This protein binds this small molecule.
Small molecule (SMILES): Cc1cc(CCCCCCCOc2ccc(C3=NCCO3)cc2)on1

Sequence of chain 4.A:
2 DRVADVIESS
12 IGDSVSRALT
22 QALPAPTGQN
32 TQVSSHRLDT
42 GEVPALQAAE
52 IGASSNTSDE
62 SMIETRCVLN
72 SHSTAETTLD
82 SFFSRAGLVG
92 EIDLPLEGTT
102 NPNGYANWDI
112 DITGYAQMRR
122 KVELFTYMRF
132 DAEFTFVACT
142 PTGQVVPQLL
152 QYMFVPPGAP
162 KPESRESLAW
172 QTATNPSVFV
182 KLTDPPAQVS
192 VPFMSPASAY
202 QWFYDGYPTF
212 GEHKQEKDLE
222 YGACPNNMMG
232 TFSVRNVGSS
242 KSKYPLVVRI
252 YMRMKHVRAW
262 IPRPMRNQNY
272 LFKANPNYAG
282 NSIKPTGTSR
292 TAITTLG

Sequence of chain 4.C:
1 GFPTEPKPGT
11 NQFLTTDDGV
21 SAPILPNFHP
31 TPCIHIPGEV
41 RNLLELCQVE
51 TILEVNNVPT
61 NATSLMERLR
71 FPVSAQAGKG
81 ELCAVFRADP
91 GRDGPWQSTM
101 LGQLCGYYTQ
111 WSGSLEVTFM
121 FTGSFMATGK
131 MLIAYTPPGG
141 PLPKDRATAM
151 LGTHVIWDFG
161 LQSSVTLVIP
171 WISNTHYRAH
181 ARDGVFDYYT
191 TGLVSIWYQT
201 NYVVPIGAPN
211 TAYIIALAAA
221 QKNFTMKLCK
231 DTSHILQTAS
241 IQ

Binding-site contacts:
Ligand atom C3C contacts residue PHE135 of chain 4.A at 3.8 Å (hydrophobic).
Ligand atom C31 contacts residue ILE24 of chain 4.C at 3.6 Å (hydrophobic).
Ligand atom O1B contacts residue MET230 of chain 4.A at 4.0 Å.
Ligand atom C3 contacts residue PHE155 of chain 4.A at 4.0 Å (hydrophobic).
Ligand atom C5A contacts residue ASN228 of chain 4.A at 4.0 Å.
Ligand atom C4B contacts residue ASN228 of chain 4.A at 4.0 Å.
Ligand atom O1 contacts residue PHE155 of chain 4.A at 3.5 Å.
Ligand atom C5C contacts residue ILE111 of chain 4.A at 3.7 Å (hydrophobic).
Ligand atom C2A contacts residue TRP203 of chain 4.A at 3.6 Å (hydrophobic).
Ligand atom C4A contacts residue THR114 of chain 4.A at 3.6 Å.
Ligand atom C7C contacts residue MET230 of chain 4.A at 4.1 Å (hydrophobic).
Ligand atom O1A contacts residue ASN228 of chain 4.A at 3.7 Å.
Ligand atom C31 contacts residue PRO177 of chain 4.A at 3.9 Å (hydrophobic).
Ligand atom N3A contacts residue ASP112 of chain 4.A at 2.8 Å (salt-bridge).
Ligand atom C5 contacts residue PHE233 of chain 4.A at 3.9 Å (hydrophobic).
Ligand atom O1 contacts residue PHE233 of chain 4.A at 3.1 Å.
Ligand atom C4 contacts residue VAL190 of chain 4.A at 3.8 Å (hydrophobic).
Ligand atom C4A contacts residue ASP112 of chain 4.A at 3.0 Å.
Ligand atom N2 contacts residue PHE155 of chain 4.A at 3.6 Å.
Ligand atom O1B contacts residue TYR201 of chain 4.A at 3.4 Å.
Ligand atom C5B contacts residue ILE113 of chain 4.A at 3.5 Å (hydrophobic).
Ligand atom C2B contacts residue TRP203 of chain 4.A at 4.1 Å (hydrophobic).
Ligand atom O1A contacts residue TRP203 of chain 4.A at 3.3 Å.
Ligand atom C5 contacts residue PHE155 of chain 4.A at 3.9 Å (hydrophobic).
Ligand atom C3B contacts residue ASN228 of chain 4.A at 4.0 Å.
Ligand atom C5B contacts residue ILE111 of chain 4.A at 4.0 Å (hydrophobic).
Ligand atom C4C contacts residue VAL192 of chain 4.A at 3.5 Å (hydrophobic).
Ligand atom N3A contacts residue ILE113 of chain 4.A at 3.7 Å.
Ligand atom C31 contacts residue VAL179 of chain 4.A at 3.5 Å (hydrophobic).
Ligand atom C3B contacts residue TRP203 of chain 4.A at 3.2 Å (hydrophobic).
Ligand atom C4B contacts residue TRP203 of chain 4.A at 3.6 Å (hydrophobic).
Ligand atom C5B contacts residue ASP112 of chain 4.A at 3.9 Å.
Ligand atom N2 contacts residue PHE233 of chain 4.A at 3.8 Å.
Ligand atom C5C contacts residue PHE135 of chain 4.A at 3.5 Å (hydrophobic).
Ligand atom C6B contacts residue ILE113 of chain 4.A at 4.0 Å (hydrophobic).
Ligand atom C4 contacts residue ILE24 of chain 4.C at 4.0 Å (hydrophobic).
Ligand atom C2C contacts residue VAL192 of chain 4.A at 3.7 Å (hydrophobic).
Ligand atom C2B contacts residue TYR201 of chain 4.A at 3.4 Å (hydrophobic).
Ligand atom C6C contacts residue TYR201 of chain 4.A at 4.0 Å (hydrophobic).
Ligand atom C4C contacts residue PHE135 of chain 4.A at 3.7 Å (hydrophobic).

Sequence of chain 5.C:
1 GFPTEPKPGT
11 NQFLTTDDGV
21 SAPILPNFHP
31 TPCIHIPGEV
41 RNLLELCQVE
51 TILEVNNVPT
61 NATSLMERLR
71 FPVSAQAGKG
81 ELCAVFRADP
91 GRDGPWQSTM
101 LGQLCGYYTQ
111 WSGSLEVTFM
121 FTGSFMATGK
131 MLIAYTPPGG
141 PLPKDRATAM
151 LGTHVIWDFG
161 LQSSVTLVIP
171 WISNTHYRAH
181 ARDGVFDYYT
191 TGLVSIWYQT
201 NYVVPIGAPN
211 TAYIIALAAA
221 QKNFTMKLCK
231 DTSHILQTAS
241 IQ